Sequence of chain 1.A:
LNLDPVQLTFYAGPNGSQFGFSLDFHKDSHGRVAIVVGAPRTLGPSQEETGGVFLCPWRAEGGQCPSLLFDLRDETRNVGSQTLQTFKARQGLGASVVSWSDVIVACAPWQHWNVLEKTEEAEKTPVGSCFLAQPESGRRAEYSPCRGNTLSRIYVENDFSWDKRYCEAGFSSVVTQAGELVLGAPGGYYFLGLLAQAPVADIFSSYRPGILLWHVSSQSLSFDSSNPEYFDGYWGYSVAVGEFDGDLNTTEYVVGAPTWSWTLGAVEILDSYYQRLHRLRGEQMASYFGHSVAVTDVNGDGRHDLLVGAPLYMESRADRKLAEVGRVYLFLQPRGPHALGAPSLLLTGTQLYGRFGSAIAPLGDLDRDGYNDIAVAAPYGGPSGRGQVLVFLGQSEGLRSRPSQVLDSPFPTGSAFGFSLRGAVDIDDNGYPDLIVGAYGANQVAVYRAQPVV

Binding-site contacts:
Ligand atom C8 contacts residue ASN320 of chain 1.B at 4.4 Å.
Ligand atom O6 contacts residue ARG281 of chain 1.A at 3.9 Å.
Ligand atom O5 contacts residue ASN320 of chain 1.B at 2.4 Å (h-bond).
Ligand atom O4 contacts residue SO41 of chain 1.R at 4.1 Å.
Ligand atom C6 contacts residue SO41 of chain 1.R at 3.6 Å.
Ligand atom C7 contacts residue LEU317 of chain 1.B at 4.3 Å (hydrophobic).
Ligand atom N2 contacts residue ASN316 of chain 1.B at 4.0 Å.
Ligand atom C7 contacts residue ASN316 of chain 1.B at 4.3 Å.
Ligand atom O7 contacts residue ASN320 of chain 1.B at 3.0 Å (h-bond).
Ligand atom C8 contacts residue TRP262 of chain 1.A at 4.0 Å (hydrophobic).
Ligand atom C5 contacts residue ASN320 of chain 1.B at 3.6 Å.
Ligand atom C8 contacts residue LEU317 of chain 1.B at 3.7 Å (hydrophobic).
Ligand atom C2 contacts residue ASN320 of chain 1.B at 2.3 Å.
Ligand atom C1 contacts residue ASN320 of chain 1.B at 1.4 Å.
Ligand atom O7 contacts residue MET285 of chain 1.A at 3.5 Å (h-bond).
Ligand atom O7 contacts residue TRP262 of chain 1.A at 4.3 Å.
Ligand atom C7 contacts residue ASN320 of chain 1.B at 3.1 Å.
Ligand atom O6 contacts residue ARG281 of chain 1.A at 3.4 Å.
Ligand atom C4 contacts residue SO41 of chain 1.R at 3.9 Å.
Ligand atom C1 contacts residue ASN316 of chain 1.B at 4.2 Å.
Ligand atom C5 contacts residue SO41 of chain 1.R at 4.4 Å.
Ligand atom C8 contacts residue ASN316 of chain 1.B at 4.2 Å.
Ligand atom C4 contacts residue ASN320 of chain 1.B at 4.2 Å.
Ligand atom N2 contacts residue ASN320 of chain 1.B at 2.7 Å (h-bond).
Ligand atom C6 contacts residue ARG281 of chain 1.A at 4.0 Å.
Ligand atom O6 contacts residue SO41 of chain 1.R at 4.1 Å.
Ligand atom C3 contacts residue ASN320 of chain 1.B at 3.7 Å.
Ligand atom C6 contacts residue ARG281 of chain 1.A at 3.5 Å.
Ligand atom O5 contacts residue SO41 of chain 1.R at 4.5 Å.

The small molecule below binds the protein below.
Small molecule (SMILES): CC(=O)N[C@H]1[C@H](O[C@H]2[C@H](O)[C@@H](NC(C)=O)CO[C@@H]2CO)O[C@H](CO)[C@@H](O[C@@H]2O[C@H](CO[C@H]3O[C@H](CO)[C@@H](O)[C@H](O)[C@@H]3O)[C@@H](O)[C@H](O[C@H]3O[C@H](CO)[C@@H](O)[C@H](O)[C@@H]3O)[C@@H]2O)[C@@H]1O

Sequence of chain 1.B:
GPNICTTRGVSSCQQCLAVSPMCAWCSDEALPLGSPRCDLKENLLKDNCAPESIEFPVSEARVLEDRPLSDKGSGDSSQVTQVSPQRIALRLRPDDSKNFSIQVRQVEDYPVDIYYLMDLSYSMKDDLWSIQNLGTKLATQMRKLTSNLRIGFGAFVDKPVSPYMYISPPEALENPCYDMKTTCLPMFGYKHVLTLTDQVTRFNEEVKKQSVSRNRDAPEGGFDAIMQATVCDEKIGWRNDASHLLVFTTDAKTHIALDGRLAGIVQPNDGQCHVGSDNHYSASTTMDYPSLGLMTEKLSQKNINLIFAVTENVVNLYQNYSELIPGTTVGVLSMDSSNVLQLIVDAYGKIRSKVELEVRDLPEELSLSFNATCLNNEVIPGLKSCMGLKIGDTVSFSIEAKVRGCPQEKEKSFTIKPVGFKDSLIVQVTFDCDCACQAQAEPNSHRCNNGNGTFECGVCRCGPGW